The protein below binds the small molecule below.
Small molecule (SMILES): CC(=O)N[C@H]1[C@H](O[C@H]2[C@H](O)[C@@H](NC(C)=O)CO[C@@H]2CO)O[C@H](CO)[C@@H](O)[C@@H]1O

Binding-site contacts:
Ligand atom C4 contacts residue ASN513 of chain 1.B at 4.2 Å.
Ligand atom C2 contacts residue ASN513 of chain 1.B at 2.5 Å.
Ligand atom O6 contacts residue ASN513 of chain 1.B at 4.4 Å.
Ligand atom O5 contacts residue THR515 of chain 1.B at 4.2 Å.
Ligand atom C7 contacts residue ASN513 of chain 1.B at 3.4 Å.
Ligand atom C1 contacts residue ASN513 of chain 1.B at 1.4 Å.
Ligand atom O5 contacts residue ASN513 of chain 1.B at 2.3 Å (h-bond).
Ligand atom C5 contacts residue ASN513 of chain 1.B at 3.6 Å.
Ligand atom O7 contacts residue ASN513 of chain 1.B at 3.7 Å.
Ligand atom N2 contacts residue ASN513 of chain 1.B at 2.9 Å (h-bond).
Ligand atom N2 contacts residue THR515 of chain 1.B at 4.2 Å.
Ligand atom C1 contacts residue THR515 of chain 1.B at 3.3 Å.
Ligand atom C8 contacts residue ASN513 of chain 1.B at 4.1 Å.
Ligand atom C3 contacts residue ASN513 of chain 1.B at 3.8 Å.
Ligand atom C2 contacts residue THR515 of chain 1.B at 4.2 Å.

Sequence of chain 1.B:
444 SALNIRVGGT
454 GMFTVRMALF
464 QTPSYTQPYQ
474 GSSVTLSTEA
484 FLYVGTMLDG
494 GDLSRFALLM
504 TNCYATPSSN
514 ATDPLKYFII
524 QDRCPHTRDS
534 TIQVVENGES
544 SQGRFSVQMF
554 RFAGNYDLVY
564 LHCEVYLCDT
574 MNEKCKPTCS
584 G